Sequence of chain 1.G:
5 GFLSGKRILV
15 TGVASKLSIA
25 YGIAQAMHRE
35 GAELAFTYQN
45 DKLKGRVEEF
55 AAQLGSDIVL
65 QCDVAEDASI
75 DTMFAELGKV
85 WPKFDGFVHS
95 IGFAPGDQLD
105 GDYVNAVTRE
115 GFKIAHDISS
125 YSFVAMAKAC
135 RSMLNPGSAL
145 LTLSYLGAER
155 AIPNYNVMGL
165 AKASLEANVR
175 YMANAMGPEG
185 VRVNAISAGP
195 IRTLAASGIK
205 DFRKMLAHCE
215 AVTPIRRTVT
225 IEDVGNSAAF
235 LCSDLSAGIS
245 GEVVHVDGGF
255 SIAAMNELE

This protein binds this small molecule.
Small molecule (SMILES): Oc1cc(Cl)ccc1Oc1ccc(Cl)cc1Cl

Binding-site contacts:
Ligand atom CL14 contacts residue NAD1 of chain 1.BA at 3.7 Å.
Ligand atom C5 contacts residue NAD1 of chain 1.BA at 3.5 Å.
Ligand atom C2 contacts residue ILE203 of chain 1.G at 3.9 Å (hydrophobic).
Ligand atom CL16 contacts residue GLY96 of chain 1.G at 3.4 Å.
Ligand atom CL14 contacts residue TYR149 of chain 1.G at 3.5 Å.
Ligand atom C9 contacts residue NAD1 of chain 1.BA at 3.9 Å.
Ligand atom C10 contacts residue GLY96 of chain 1.G at 3.7 Å.
Ligand atom C3 contacts residue ILE203 of chain 1.G at 3.7 Å (hydrophobic).
Ligand atom O17 contacts residue LYS166 of chain 1.G at 3.8 Å.
Ligand atom CL15 contacts residue PHE97 of chain 1.G at 3.9 Å.
Ligand atom C2 contacts residue NAD1 of chain 1.BA at 3.5 Å.
Ligand atom C1 contacts residue TYR149 of chain 1.G at 3.8 Å (hydrophobic).
Ligand atom CL15 contacts residue ALA98 of chain 1.G at 3.3 Å.
Ligand atom C8 contacts residue NAD1 of chain 1.BA at 3.7 Å.
Ligand atom C3 contacts residue ALA200 of chain 1.G at 3.7 Å (hydrophobic).
Ligand atom CL14 contacts residue MET209 of chain 1.G at 4.1 Å.
Ligand atom C12 contacts residue MET162 of chain 1.G at 4.2 Å (hydrophobic).
Ligand atom O17 contacts residue NAD1 of chain 1.BA at 2.6 Å (h-bond).
Ligand atom O7 contacts residue ALA199 of chain 1.G at 4.0 Å.
Ligand atom O7 contacts residue NAD1 of chain 1.BA at 3.2 Å (h-bond).
Ligand atom CL16 contacts residue ALA199 of chain 1.G at 3.6 Å.
Ligand atom CL15 contacts residue LEU103 of chain 1.G at 3.6 Å.
Ligand atom C9 contacts residue ALA199 of chain 1.G at 3.6 Å (hydrophobic).
Ligand atom C6 contacts residue NAD1 of chain 1.BA at 3.5 Å.
Ligand atom O17 contacts residue TYR159 of chain 1.G at 2.7 Å (h-bond).
Ligand atom CL16 contacts residue NAD1 of chain 1.BA at 3.5 Å.
Ligand atom C9 contacts residue GLY96 of chain 1.G at 4.1 Å.
Ligand atom C4 contacts residue ILE203 of chain 1.G at 4.0 Å (hydrophobic).
Ligand atom C10 contacts residue PHE97 of chain 1.G at 4.0 Å (hydrophobic).
Ligand atom C12 contacts residue LEU103 of chain 1.G at 4.1 Å (hydrophobic).
Ligand atom C10 contacts residue ALA199 of chain 1.G at 4.1 Å (hydrophobic).
Ligand atom CL14 contacts residue PHE206 of chain 1.G at 4.0 Å.
Ligand atom C3 contacts residue PHE206 of chain 1.G at 4.0 Å (hydrophobic).
Ligand atom C1 contacts residue TYR159 of chain 1.G at 3.6 Å (hydrophobic).
Ligand atom C4 contacts residue ALA200 of chain 1.G at 3.6 Å (hydrophobic).
Ligand atom C3 contacts residue NAD1 of chain 1.BA at 3.2 Å.
Ligand atom C4 contacts residue NAD1 of chain 1.BA at 3.5 Å.
Ligand atom C8 contacts residue ALA199 of chain 1.G at 3.8 Å (hydrophobic).
Ligand atom C6 contacts residue TYR159 of chain 1.G at 3.6 Å (hydrophobic).
Ligand atom C1 contacts residue NAD1 of chain 1.BA at 3.7 Å.